The protein below binds the small molecule below.
Small molecule (SMILES): CC(C)O[PH](=O)OC(C)C

Binding-site contacts:
Ligand atom C1 contacts residue SER212 of chain 1.A at 3.1 Å.
Ligand atom O2P contacts residue THR211 of chain 1.A at 3.4 Å (h-bond).
Ligand atom C1 contacts residue THR211 of chain 1.A at 3.7 Å.
Ligand atom P contacts residue ASN146 of chain 1.A at 3.8 Å.
Ligand atom O1P contacts residue SER116 of chain 1.A at 4.5 Å.
Ligand atom C2 contacts residue GLY118 of chain 1.A at 3.9 Å.
Ligand atom O2P contacts residue SER212 of chain 1.A at 2.1 Å (h-bond).
Ligand atom C2 contacts residue SER116 of chain 1.A at 4.0 Å.
Ligand atom O2P contacts residue GLY210 of chain 1.A at 3.5 Å.
Ligand atom C2 contacts residue LEU117 of chain 1.A at 3.6 Å (hydrophobic).
Ligand atom C2 contacts residue ALA143 of chain 1.A at 3.4 Å (hydrophobic).
Ligand atom O2P contacts residue ASN146 of chain 1.A at 3.0 Å (h-bond).
Ligand atom O1P contacts residue SER212 of chain 1.A at 2.5 Å (h-bond).
Ligand atom C1 contacts residue ALA143 of chain 1.A at 4.1 Å (hydrophobic).
Ligand atom O1P contacts residue HIS64 of chain 1.A at 4.4 Å.
Ligand atom O1P contacts residue ASN146 of chain 1.A at 3.8 Å.
Ligand atom P contacts residue SER212 of chain 1.A at 1.6 Å.
Ligand atom C2 contacts residue SER212 of chain 1.A at 3.5 Å.
Ligand atom C3 contacts residue THR211 of chain 1.A at 4.2 Å.
Ligand atom P contacts residue HIS64 of chain 1.A at 3.6 Å.
Ligand atom O3P contacts residue SER212 of chain 1.A at 2.4 Å (h-bond).
Ligand atom C1 contacts residue ASN146 of chain 1.A at 3.8 Å.
Ligand atom O3P contacts residue ASN146 of chain 1.A at 4.3 Å.
Ligand atom C2 contacts residue THR211 of chain 1.A at 4.1 Å.
Ligand atom C3 contacts residue GLY145 of chain 1.A at 4.1 Å.
Ligand atom O3P contacts residue HIS64 of chain 1.A at 2.8 Å (h-bond).
Ligand atom C3 contacts residue SER212 of chain 1.A at 4.4 Å.
Ligand atom C3 contacts residue ASN146 of chain 1.A at 3.5 Å.

Sequence of chain 1.A:
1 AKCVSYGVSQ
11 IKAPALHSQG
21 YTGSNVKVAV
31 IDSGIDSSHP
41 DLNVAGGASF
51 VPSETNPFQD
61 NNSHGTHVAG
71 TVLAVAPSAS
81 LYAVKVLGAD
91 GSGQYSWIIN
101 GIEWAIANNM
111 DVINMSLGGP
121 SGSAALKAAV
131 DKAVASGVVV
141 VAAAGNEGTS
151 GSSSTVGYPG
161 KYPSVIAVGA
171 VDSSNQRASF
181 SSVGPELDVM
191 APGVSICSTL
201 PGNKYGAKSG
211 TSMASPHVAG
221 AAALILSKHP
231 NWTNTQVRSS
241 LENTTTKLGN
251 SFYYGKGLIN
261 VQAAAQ